Binding-site contacts:
Ligand atom N3 contacts residue ILE619 of chain 1.D at 4.4 Å.
Ligand atom C6 contacts residue LEU720 of chain 1.D at 3.5 Å (hydrophobic).
Ligand atom C2 contacts residue PHE668 of chain 1.D at 4.2 Å (hydrophobic).
Ligand atom O2' contacts residue VAL669 of chain 1.D at 3.6 Å.
Ligand atom C2 contacts residue VAL669 of chain 1.D at 3.2 Å (hydrophobic).
Ligand atom N3 contacts residue VAL669 of chain 1.D at 3.3 Å (h-bond).
Ligand atom O2' contacts residue GLY672 of chain 1.D at 3.6 Å.
Ligand atom C2' contacts residue PRO673 of chain 1.D at 4.2 Å (hydrophobic).
Ligand atom N1 contacts residue GLU667 of chain 1.D at 3.8 Å.
Ligand atom C6 contacts residue GLU667 of chain 1.D at 4.5 Å.
Ligand atom C2 contacts residue ILE619 of chain 1.D at 4.4 Å (hydrophobic).
Ligand atom N6 contacts residue LYS621 of chain 1.D at 4.5 Å.
Ligand atom C5 contacts residue LEU720 of chain 1.D at 4.3 Å (hydrophobic).
Ligand atom C2 contacts residue LEU720 of chain 1.D at 4.1 Å (hydrophobic).
Ligand atom N1 contacts residue VAL669 of chain 1.D at 3.8 Å.
Ligand atom C2 contacts residue GLU667 of chain 1.D at 4.3 Å.
Ligand atom N6 contacts residue GLU666 of chain 1.D at 3.9 Å.
Ligand atom C2' contacts residue GLY672 of chain 1.D at 4.2 Å.
Ligand atom N1 contacts residue LEU720 of chain 1.D at 3.4 Å.
Ligand atom N6 contacts residue LEU720 of chain 1.D at 3.4 Å.
Ligand atom N6 contacts residue SER737 of chain 1.D at 4.2 Å.
Ligand atom C3' contacts residue PRO673 of chain 1.D at 4.3 Å (hydrophobic).
Ligand atom C4 contacts residue ILE619 of chain 1.D at 4.5 Å (hydrophobic).

The protein below binds the small molecule below.
Small molecule (SMILES): Nc1ncnc2c1ncn2[C@@H]1O[C@H](CO)[C@@H](O)[C@H]1O

Sequence of chain 1.D:
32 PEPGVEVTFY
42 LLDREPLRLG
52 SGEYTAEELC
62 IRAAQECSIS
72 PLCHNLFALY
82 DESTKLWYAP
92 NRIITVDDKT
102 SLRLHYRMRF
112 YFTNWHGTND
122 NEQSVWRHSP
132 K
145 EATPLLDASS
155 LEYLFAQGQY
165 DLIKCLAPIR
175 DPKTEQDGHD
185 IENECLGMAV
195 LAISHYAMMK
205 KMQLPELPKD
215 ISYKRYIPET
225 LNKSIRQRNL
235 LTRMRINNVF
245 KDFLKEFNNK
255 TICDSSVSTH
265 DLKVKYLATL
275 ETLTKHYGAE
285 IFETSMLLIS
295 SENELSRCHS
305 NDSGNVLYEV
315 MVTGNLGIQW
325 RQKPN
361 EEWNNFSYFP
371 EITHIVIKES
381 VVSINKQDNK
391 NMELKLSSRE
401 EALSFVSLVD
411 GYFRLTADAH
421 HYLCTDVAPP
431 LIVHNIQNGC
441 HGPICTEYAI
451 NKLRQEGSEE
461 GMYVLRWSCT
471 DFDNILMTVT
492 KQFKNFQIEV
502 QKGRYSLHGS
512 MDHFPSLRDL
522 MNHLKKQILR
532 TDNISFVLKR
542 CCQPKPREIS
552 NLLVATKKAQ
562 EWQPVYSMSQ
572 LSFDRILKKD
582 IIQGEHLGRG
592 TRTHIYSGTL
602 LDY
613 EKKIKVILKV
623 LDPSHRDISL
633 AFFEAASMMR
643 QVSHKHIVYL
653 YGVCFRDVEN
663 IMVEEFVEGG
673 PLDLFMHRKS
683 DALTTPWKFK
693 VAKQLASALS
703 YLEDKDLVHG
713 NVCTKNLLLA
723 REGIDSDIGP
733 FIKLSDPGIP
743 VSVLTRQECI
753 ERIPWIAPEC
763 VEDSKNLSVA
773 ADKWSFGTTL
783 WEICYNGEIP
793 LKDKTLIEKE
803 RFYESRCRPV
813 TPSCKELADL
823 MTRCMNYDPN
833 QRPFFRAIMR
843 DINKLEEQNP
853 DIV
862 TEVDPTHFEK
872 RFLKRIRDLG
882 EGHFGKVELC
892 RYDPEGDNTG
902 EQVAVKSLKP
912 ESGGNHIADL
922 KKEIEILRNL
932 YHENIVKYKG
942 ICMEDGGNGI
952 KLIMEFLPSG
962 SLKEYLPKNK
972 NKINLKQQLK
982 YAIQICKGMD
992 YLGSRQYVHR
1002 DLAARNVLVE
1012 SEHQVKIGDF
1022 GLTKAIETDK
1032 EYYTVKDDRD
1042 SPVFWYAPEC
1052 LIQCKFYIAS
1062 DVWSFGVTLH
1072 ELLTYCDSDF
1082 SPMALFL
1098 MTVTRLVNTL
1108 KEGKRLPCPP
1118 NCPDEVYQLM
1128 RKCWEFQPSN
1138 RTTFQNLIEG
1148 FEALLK